Sequence of chain 1.F:
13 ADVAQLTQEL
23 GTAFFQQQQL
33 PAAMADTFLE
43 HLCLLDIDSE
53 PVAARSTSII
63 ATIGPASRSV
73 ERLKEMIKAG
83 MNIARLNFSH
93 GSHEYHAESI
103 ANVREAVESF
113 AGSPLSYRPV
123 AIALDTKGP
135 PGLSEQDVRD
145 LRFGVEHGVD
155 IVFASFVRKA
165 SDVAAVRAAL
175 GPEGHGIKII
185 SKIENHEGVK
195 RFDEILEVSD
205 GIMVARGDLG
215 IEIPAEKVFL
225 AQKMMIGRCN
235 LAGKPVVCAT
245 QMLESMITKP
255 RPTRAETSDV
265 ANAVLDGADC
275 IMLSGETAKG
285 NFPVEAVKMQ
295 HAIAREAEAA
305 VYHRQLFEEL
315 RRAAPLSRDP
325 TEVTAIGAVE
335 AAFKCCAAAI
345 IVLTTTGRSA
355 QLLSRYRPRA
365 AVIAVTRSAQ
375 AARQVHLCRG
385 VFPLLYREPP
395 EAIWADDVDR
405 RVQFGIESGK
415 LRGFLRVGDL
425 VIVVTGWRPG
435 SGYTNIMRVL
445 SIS

A protein and the small-molecule ligand that binds it are described below.
Small molecule (SMILES): O=P(O)(O)OC[C@H]1O[C@](O)(COP(=O)(O)O)[C@@H](O)[C@@H]1O

Binding-site contacts:
Ligand atom O6 contacts residue THR349 of chain 1.F at 3.1 Å (h-bond).
Ligand atom C6 contacts residue LEU347 of chain 1.F at 3.6 Å (hydrophobic).
Ligand atom C3 contacts residue GLY434 of chain 1.F at 3.5 Å.
Ligand atom O4 contacts residue THR438 of chain 1.F at 3.5 Å (h-bond).
Ligand atom O5 contacts residue LEU347 of chain 1.F at 3.8 Å.
Ligand atom O6P contacts residue SER353 of chain 1.F at 2.7 Å (h-bond).
Ligand atom C1 contacts residue ARG405 of chain 1.F at 3.8 Å.
Ligand atom C6 contacts residue THR438 of chain 1.F at 3.5 Å.
Ligand atom O3 contacts residue ARG432 of chain 1.F at 2.8 Å (salt-bridge).
Ligand atom P2 contacts residue THR349 of chain 1.F at 3.7 Å.
Ligand atom P2 contacts residue SER353 of chain 1.F at 3.6 Å.
Ligand atom O1 contacts residue GLY434 of chain 1.F at 3.7 Å.
Ligand atom C5 contacts residue GLY434 of chain 1.F at 3.4 Å.
Ligand atom O1P contacts residue GLY434 of chain 1.F at 2.9 Å (h-bond).
Ligand atom O1P contacts residue PRO433 of chain 1.F at 3.7 Å.
Ligand atom O5P contacts residue THR350 of chain 1.F at 2.7 Å (h-bond).
Ligand atom O5P contacts residue SER435 of chain 1.F at 3.0 Å (h-bond).
Ligand atom O3P contacts residue ARG405 of chain 1.F at 2.8 Å (salt-bridge).
Ligand atom O3P contacts residue TRP398 of chain 1.F at 2.7 Å (h-bond).
Ligand atom C6 contacts residue SER353 of chain 1.F at 3.7 Å.
Ligand atom O4P contacts residue SER353 of chain 1.F at 3.6 Å.
Ligand atom P1 contacts residue ARG405 of chain 1.F at 3.6 Å.
Ligand atom O2 contacts residue LEU347 of chain 1.F at 3.5 Å.
Ligand atom O6P contacts residue ARG352 of chain 1.F at 3.8 Å.
Ligand atom O4 contacts residue TYR437 of chain 1.F at 2.9 Å (h-bond).
Ligand atom O3 contacts residue TRP398 of chain 1.F at 3.7 Å.
Ligand atom C4 contacts residue GLY434 of chain 1.F at 3.3 Å.
Ligand atom O4P contacts residue SER435 of chain 1.F at 3.6 Å.
Ligand atom O6P contacts residue THR348 of chain 1.F at 2.5 Å (h-bond).
Ligand atom O4 contacts residue GLY436 of chain 1.F at 3.7 Å.
Ligand atom O5P contacts residue THR349 of chain 1.F at 3.3 Å (h-bond).
Ligand atom O6 contacts residue THR348 of chain 1.F at 3.6 Å.
Ligand atom C3 contacts residue ARG432 of chain 1.F at 3.3 Å.
Ligand atom O5P contacts residue THR348 of chain 1.F at 3.7 Å.
Ligand atom O4 contacts residue GLY434 of chain 1.F at 2.6 Å (h-bond).
Ligand atom P2 contacts residue THR348 of chain 1.F at 3.5 Å.
Ligand atom O3 contacts residue GLY430 of chain 1.F at 3.2 Å.
Ligand atom O2P contacts residue ARG405 of chain 1.F at 2.6 Å (salt-bridge).
Ligand atom O4P contacts residue GLY436 of chain 1.F at 2.9 Å (h-bond).
Ligand atom O2 contacts residue GLY430 of chain 1.F at 3.6 Å (h-bond).